Binding-site contacts:
Ligand atom C03 contacts residue GLY443 of chain 1.A at 3.5 Å.
Ligand atom C01 contacts residue PRO437 of chain 1.A at 4.0 Å (hydrophobic).
Ligand atom C07 contacts residue PRO437 of chain 1.A at 4.2 Å (hydrophobic).
Ligand atom C04 contacts residue HIS292 of chain 1.A at 3.7 Å.
Ligand atom C05 contacts residue PRO437 of chain 1.A at 3.8 Å (hydrophobic).
Ligand atom C06 contacts residue HIS292 of chain 1.A at 4.1 Å.
Ligand atom N09 contacts residue HIS292 of chain 1.A at 4.2 Å.
Ligand atom O11 contacts residue HIS450 of chain 1.A at 2.9 Å (h-bond).
Ligand atom C10 contacts residue HIS450 of chain 1.A at 3.4 Å.
Ligand atom C02 contacts residue LEU438 of chain 1.A at 4.4 Å (hydrophobic).
Ligand atom C04 contacts residue GLY443 of chain 1.A at 3.8 Å.
Ligand atom C07 contacts residue HIS450 of chain 1.A at 3.5 Å.
Ligand atom C05 contacts residue HIS450 of chain 1.A at 4.5 Å.
Ligand atom C01 contacts residue HIS292 of chain 1.A at 4.2 Å.
Ligand atom C05 contacts residue HIS292 of chain 1.A at 3.9 Å.
Ligand atom C07 contacts residue HIS292 of chain 1.A at 4.5 Å.
Ligand atom C10 contacts residue ALA449 of chain 1.A at 4.0 Å (hydrophobic).
Ligand atom C03 contacts residue HIS292 of chain 1.A at 3.8 Å.
Ligand atom N09 contacts residue ALA449 of chain 1.A at 4.0 Å.
Ligand atom C02 contacts residue HIS444 of chain 1.A at 4.0 Å.
Ligand atom C02 contacts residue HIS292 of chain 1.A at 4.0 Å.
Ligand atom C03 contacts residue PRO437 of chain 1.A at 3.8 Å (hydrophobic).
Ligand atom C08 contacts residue ALA449 of chain 1.A at 3.9 Å (hydrophobic).
Ligand atom C08 contacts residue HIS450 of chain 1.A at 3.7 Å.
Ligand atom C06 contacts residue PRO437 of chain 1.A at 3.8 Å (hydrophobic).
Ligand atom O12 contacts residue HIS450 of chain 1.A at 4.5 Å.
Ligand atom N09 contacts residue GLY443 of chain 1.A at 3.5 Å (h-bond).
Ligand atom C01 contacts residue LEU438 of chain 1.A at 4.2 Å (hydrophobic).
Ligand atom O12 contacts residue ALA449 of chain 1.A at 4.2 Å.
Ligand atom C02 contacts residue GLY443 of chain 1.A at 4.4 Å.
Ligand atom C04 contacts residue PRO437 of chain 1.A at 4.3 Å (hydrophobic).
Ligand atom C03 contacts residue HIS444 of chain 1.A at 3.7 Å.
Ligand atom C02 contacts residue PRO437 of chain 1.A at 3.5 Å (hydrophobic).

Sequence of chain 1.A:
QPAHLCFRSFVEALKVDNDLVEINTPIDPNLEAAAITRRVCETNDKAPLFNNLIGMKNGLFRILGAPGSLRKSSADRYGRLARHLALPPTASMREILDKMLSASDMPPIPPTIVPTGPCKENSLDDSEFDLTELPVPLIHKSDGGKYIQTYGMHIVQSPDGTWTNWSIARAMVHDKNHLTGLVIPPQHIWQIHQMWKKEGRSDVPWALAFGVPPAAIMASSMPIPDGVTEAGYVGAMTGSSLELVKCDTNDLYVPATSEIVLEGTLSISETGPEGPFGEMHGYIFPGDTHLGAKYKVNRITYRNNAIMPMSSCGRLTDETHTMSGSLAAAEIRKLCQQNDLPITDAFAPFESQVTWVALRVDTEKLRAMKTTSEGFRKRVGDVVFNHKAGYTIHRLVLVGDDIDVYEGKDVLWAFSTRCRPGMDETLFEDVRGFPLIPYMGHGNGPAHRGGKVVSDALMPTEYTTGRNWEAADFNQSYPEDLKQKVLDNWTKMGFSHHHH

A protein and the small-molecule ligand that binds it are described below.
Small molecule (SMILES): O=C(O)c1cc2ccccc2[nH]1